Binding-site contacts:
Ligand atom O4 contacts residue TYR122 of chain 2.E at 4.3 Å.
Ligand atom C7 contacts residue TYR122 of chain 2.E at 3.4 Å (hydrophobic).
Ligand atom O6 contacts residue GLY121 of chain 2.E at 3.6 Å.
Ligand atom C3 contacts residue TYR78 of chain 2.E at 3.8 Å (hydrophobic).
Ligand atom C1 contacts residue GLY121 of chain 2.E at 4.3 Å.
Ligand atom C4 contacts residue ASP125 of chain 2.E at 3.6 Å.
Ligand atom O6 contacts residue ASP125 of chain 2.E at 3.0 Å (salt-bridge).
Ligand atom C5 contacts residue TYR122 of chain 2.E at 4.0 Å (hydrophobic).
Ligand atom O4 contacts residue GLY1 of chain 2.E at 3.1 Å (h-bond).
Ligand atom O6 contacts residue TYR122 of chain 2.E at 2.8 Å (h-bond).
Ligand atom C5 contacts residue TYR78 of chain 2.E at 3.8 Å (hydrophobic).
Ligand atom O2 contacts residue PHE47 of chain 2.E at 4.4 Å.
Ligand atom C4 contacts residue TYR78 of chain 2.E at 3.9 Å (hydrophobic).
Ligand atom C6 contacts residue VAL80 of chain 2.E at 4.2 Å (hydrophobic).
Ligand atom C5 contacts residue ASP125 of chain 2.E at 4.0 Å.
Ligand atom C4 contacts residue GLY121 of chain 2.E at 4.4 Å.
Ligand atom O6 contacts residue VAL80 of chain 2.E at 4.4 Å.
Ligand atom O5 contacts residue TYR122 of chain 2.E at 3.0 Å (h-bond).
Ligand atom C3 contacts residue GLY1 of chain 2.E at 3.9 Å.
Ligand atom C6 contacts residue TYR122 of chain 2.E at 3.9 Å (hydrophobic).
Ligand atom C2 contacts residue PHE47 of chain 2.E at 4.3 Å (hydrophobic).
Ligand atom O5 contacts residue GLY121 of chain 2.E at 3.8 Å.
Ligand atom O3 contacts residue GLY1 of chain 2.E at 2.8 Å (h-bond).
Ligand atom C7 contacts residue TYR78 of chain 2.E at 3.9 Å (hydrophobic).
Ligand atom C6 contacts residue TRP123 of chain 2.E at 3.7 Å (hydrophobic).
Ligand atom O6 contacts residue TRP123 of chain 2.E at 2.8 Å (h-bond).
Ligand atom O4 contacts residue GLY121 of chain 2.E at 3.4 Å.
Ligand atom O1 contacts residue TYR78 of chain 2.E at 3.8 Å.
Ligand atom C6 contacts residue ASP125 of chain 2.E at 3.4 Å.
Ligand atom C2 contacts residue GLY1 of chain 2.E at 4.2 Å.
Ligand atom C6 contacts residue TYR78 of chain 2.E at 3.8 Å (hydrophobic).
Ligand atom C2 contacts residue GLY121 of chain 2.E at 4.3 Å.
Ligand atom C5 contacts residue GLY121 of chain 2.E at 4.5 Å.
Ligand atom C4 contacts residue GLY1 of chain 2.E at 4.0 Å.
Ligand atom O4 contacts residue ASP125 of chain 2.E at 2.9 Å (salt-bridge).
Ligand atom C1 contacts residue TYR122 of chain 2.E at 3.8 Å (hydrophobic).
Ligand atom O1 contacts residue TYR122 of chain 2.E at 4.1 Å.

The protein below binds the small molecule below.
Small molecule (SMILES): CO[C@H]1O[C@H](CO)[C@H](O)[C@H](O)[C@H]1O

Sequence of chain 2.E:
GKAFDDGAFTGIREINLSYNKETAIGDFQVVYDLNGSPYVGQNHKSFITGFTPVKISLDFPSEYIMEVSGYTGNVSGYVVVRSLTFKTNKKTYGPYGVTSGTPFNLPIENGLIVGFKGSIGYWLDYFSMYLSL